A protein and the small-molecule ligand that binds it are described below.
Small molecule (SMILES): CC(=O)N[C@@H]1[C@@H](O)[C@H](O)[C@@H](CO)O[C@H]1O

Sequence of chain 1.B:
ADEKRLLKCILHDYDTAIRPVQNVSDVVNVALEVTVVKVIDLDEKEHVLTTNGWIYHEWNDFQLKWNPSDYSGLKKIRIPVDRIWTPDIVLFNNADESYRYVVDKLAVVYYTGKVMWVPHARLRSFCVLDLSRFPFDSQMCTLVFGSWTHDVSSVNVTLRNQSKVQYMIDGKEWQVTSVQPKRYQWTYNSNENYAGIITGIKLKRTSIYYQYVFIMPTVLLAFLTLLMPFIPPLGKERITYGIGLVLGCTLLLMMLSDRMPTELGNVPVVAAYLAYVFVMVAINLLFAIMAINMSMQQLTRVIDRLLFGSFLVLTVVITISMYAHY

Binding-site contacts:
Ligand atom C8 contacts residue VAL195 of chain 1.B at 3.8 Å (hydrophobic).
Ligand atom O5 contacts residue ASN199 of chain 1.B at 2.4 Å (h-bond).
Ligand atom C7 contacts residue VAL70 of chain 1.B at 4.5 Å (hydrophobic).
Ligand atom C8 contacts residue ASN199 of chain 1.B at 4.2 Å.
Ligand atom N2 contacts residue ASN199 of chain 1.B at 2.9 Å (h-bond).
Ligand atom C5 contacts residue ASN199 of chain 1.B at 3.7 Å.
Ligand atom O7 contacts residue VAL70 of chain 1.B at 4.0 Å.
Ligand atom C2 contacts residue ASN199 of chain 1.B at 2.5 Å.
Ligand atom C8 contacts residue VAL70 of chain 1.B at 4.2 Å (hydrophobic).
Ligand atom C7 contacts residue ASN199 of chain 1.B at 3.2 Å.
Ligand atom C3 contacts residue ASN199 of chain 1.B at 3.8 Å.
Ligand atom O5 contacts residue ARG226 of chain 1.B at 3.2 Å (salt-bridge).
Ligand atom C1 contacts residue ARG226 of chain 1.B at 3.3 Å.
Ligand atom C2 contacts residue ARG226 of chain 1.B at 4.2 Å.
Ligand atom N2 contacts residue ARG226 of chain 1.B at 4.3 Å.
Ligand atom O7 contacts residue ASN199 of chain 1.B at 3.1 Å (h-bond).
Ligand atom C4 contacts residue ASN199 of chain 1.B at 4.2 Å.
Ligand atom C1 contacts residue ASN199 of chain 1.B at 1.4 Å.
Ligand atom C5 contacts residue ARG226 of chain 1.B at 3.8 Å.
Ligand atom C6 contacts residue ARG226 of chain 1.B at 4.3 Å.